Binding-site contacts:
Ligand atom N2 contacts residue ASN56 of chain 2.A at 2.8 Å (h-bond).
Ligand atom O5 contacts residue SER58 of chain 2.A at 3.6 Å (h-bond).
Ligand atom C2 contacts residue ASN56 of chain 2.A at 2.4 Å.
Ligand atom C1 contacts residue SER58 of chain 2.A at 3.4 Å.
Ligand atom O7 contacts residue ASN56 of chain 2.A at 4.2 Å.
Ligand atom C5 contacts residue ASN56 of chain 2.A at 3.8 Å.
Ligand atom O5 contacts residue ASN56 of chain 2.A at 2.5 Å (h-bond).
Ligand atom C5 contacts residue SER58 of chain 2.A at 3.7 Å.
Ligand atom C4 contacts residue ASN56 of chain 2.A at 4.3 Å.
Ligand atom C7 contacts residue ASN56 of chain 2.A at 3.3 Å.
Ligand atom C8 contacts residue ASN56 of chain 2.A at 3.5 Å.
Ligand atom C3 contacts residue ASN56 of chain 2.A at 3.8 Å.
Ligand atom C1 contacts residue ASN56 of chain 2.A at 1.4 Å.

The protein below binds the small molecule below.
Small molecule (SMILES): CC(=O)N[C@@H]1[C@@H](O)[C@H](O)[C@@H](CO)O[C@H]1O

Sequence of chain 2.A:
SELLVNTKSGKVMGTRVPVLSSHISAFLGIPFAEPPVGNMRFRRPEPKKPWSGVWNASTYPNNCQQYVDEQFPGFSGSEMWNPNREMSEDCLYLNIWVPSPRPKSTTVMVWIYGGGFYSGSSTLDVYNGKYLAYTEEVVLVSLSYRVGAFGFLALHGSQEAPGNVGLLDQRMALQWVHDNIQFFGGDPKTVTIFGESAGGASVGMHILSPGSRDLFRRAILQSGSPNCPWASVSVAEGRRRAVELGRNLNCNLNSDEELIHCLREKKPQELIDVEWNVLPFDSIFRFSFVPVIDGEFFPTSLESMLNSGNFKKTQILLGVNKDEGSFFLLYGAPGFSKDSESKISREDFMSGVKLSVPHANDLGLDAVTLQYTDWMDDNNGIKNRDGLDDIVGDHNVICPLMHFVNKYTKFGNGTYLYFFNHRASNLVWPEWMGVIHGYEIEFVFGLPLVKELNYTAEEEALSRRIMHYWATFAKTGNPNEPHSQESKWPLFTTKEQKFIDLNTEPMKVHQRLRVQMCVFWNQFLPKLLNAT